Binding-site contacts:
Ligand atom N contacts residue SER132 of chain 1.A at 2.9 Å (h-bond).
Ligand atom CA contacts residue ILE220 of chain 1.A at 3.1 Å (hydrophobic).
Ligand atom CG contacts residue ASN161 of chain 1.A at 3.3 Å.
Ligand atom CA contacts residue LEU96 of chain 1.A at 3.3 Å (hydrophobic).
Ligand atom CB contacts residue ASN161 of chain 1.A at 3.5 Å.
Ligand atom O contacts residue ILE220 of chain 1.A at 2.8 Å.
Ligand atom C contacts residue ASN67 of chain 1.A at 3.1 Å.
Ligand atom NZ contacts residue ASN99 of chain 1.A at 3.0 Å (h-bond).
Ligand atom O contacts residue HIS69 of chain 1.A at 3.6 Å.
Ligand atom N contacts residue HIS69 of chain 1.A at 3.5 Å (h-bond).
Ligand atom N contacts residue ARG218 of chain 1.A at 3.1 Å (salt-bridge).
Ligand atom CB contacts residue SER224 of chain 1.A at 2.6 Å.
Ligand atom O contacts residue ASN67 of chain 1.A at 2.5 Å (h-bond).
Ligand atom CG contacts residue SER224 of chain 1.A at 3.5 Å.
Ligand atom N contacts residue LEU96 of chain 1.A at 3.3 Å.
Ligand atom CD contacts residue ARG218 of chain 1.A at 3.6 Å.
Ligand atom C contacts residue ASN67 of chain 1.A at 3.7 Å.
Ligand atom CG contacts residue GLY100 of chain 1.A at 3.5 Å.
Ligand atom O contacts residue GLY100 of chain 1.A at 2.8 Å.
Ligand atom CA contacts residue ARG218 of chain 1.A at 3.1 Å.
Ligand atom N contacts residue SER224 of chain 1.A at 2.8 Å (h-bond).
Ligand atom N contacts residue LEU133 of chain 1.A at 2.9 Å.
Ligand atom OD1 contacts residue THR223 of chain 1.A at 2.8 Å (h-bond).
Ligand atom C contacts residue HIS69 of chain 1.A at 3.7 Å.
Ligand atom C contacts residue SER224 of chain 1.A at 3.5 Å.
Ligand atom CG contacts residue ASN99 of chain 1.A at 3.5 Å.
Ligand atom N contacts residue TRP212 of chain 1.A at 3.2 Å.
Ligand atom N contacts residue SER132 of chain 1.A at 3.6 Å.
Ligand atom CE contacts residue ASN99 of chain 1.A at 3.3 Å.
Ligand atom O contacts residue HIS69 of chain 1.A at 3.1 Å (h-bond).
Ligand atom CA contacts residue GLY100 of chain 1.A at 3.6 Å.
Ligand atom OD1 contacts residue SER224 of chain 1.A at 3.6 Å.
Ligand atom CA contacts residue SER224 of chain 1.A at 3.6 Å.
Ligand atom O contacts residue ASN67 of chain 1.A at 2.7 Å (h-bond).
Ligand atom O contacts residue HIS69 of chain 1.A at 3.3 Å.
Ligand atom OD1 contacts residue ASN161 of chain 1.A at 2.5 Å (h-bond).
Ligand atom CB contacts residue ASN161 of chain 1.A at 3.4 Å.
Ligand atom C contacts residue GLY100 of chain 1.A at 2.8 Å.
Ligand atom OE1 contacts residue ARG218 of chain 1.A at 3.2 Å (salt-bridge).
Ligand atom CB contacts residue ARG218 of chain 1.A at 2.9 Å.

This protein binds this small molecule.
Small molecule (SMILES): NCCCC[C@@H](C=O)NC(=O)[C@H](CC(N)=O)NC(=O)[C@H](CCC(=O)O)NC(=O)CNC(=O)[C@H](CCC(N)=O)NC(=O)[C@H](CCC(=O)O)NC(=O)[C@H](CC(=O)O)NC(=O)CN

Sequence of chain 1.A:
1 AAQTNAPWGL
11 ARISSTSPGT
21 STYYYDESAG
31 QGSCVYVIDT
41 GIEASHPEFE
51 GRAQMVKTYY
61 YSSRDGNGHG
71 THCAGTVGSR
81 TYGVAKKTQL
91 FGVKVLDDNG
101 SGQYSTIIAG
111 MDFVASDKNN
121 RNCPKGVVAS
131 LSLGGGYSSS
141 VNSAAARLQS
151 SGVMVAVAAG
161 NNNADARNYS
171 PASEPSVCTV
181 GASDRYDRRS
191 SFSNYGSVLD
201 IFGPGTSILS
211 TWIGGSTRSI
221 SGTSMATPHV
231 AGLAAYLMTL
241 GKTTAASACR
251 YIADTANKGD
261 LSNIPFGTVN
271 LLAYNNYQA